This small molecule binds to this protein.
Small molecule (SMILES): COc1ccc(C[C@H](N)C(=O)N[C@H]2[C@@H](O)[C@H](n3cnc4c(N(C)C)ncnc43)O[C@@H]2CO[P](=O)(O)O[C@H]2[C@@H](O)[C@H](n3ccc(N)nc3=O)O[C@@H]2CO[P](=O)(O)O[C@H]2[C@@H](O)[C@H](n3ccc(N)nc3=O)O[C@@H]2CO)cc1

Sequence of chain 1.TA:
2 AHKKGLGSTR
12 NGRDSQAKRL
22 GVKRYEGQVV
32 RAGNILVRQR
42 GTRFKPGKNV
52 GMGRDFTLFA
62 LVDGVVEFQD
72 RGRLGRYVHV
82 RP

Binding-site contacts:
Ligand atom O2 contacts residue MG1 of chain 1.WL at 2.6 Å.
Ligand atom OP1 contacts residue HIS3 of chain 1.TA at 3.4 Å (h-bond).
Ligand atom N3 contacts residue MG1 of chain 1.WL at 3.5 Å.
Ligand atom OP1 contacts residue MG1 of chain 1.SP at 3.9 Å.
Ligand atom C2 contacts residue MG1 of chain 1.WL at 3.4 Å.
Ligand atom OP1 contacts residue ALA2 of chain 1.TA at 3.8 Å.